Sequence of chain 2.D:
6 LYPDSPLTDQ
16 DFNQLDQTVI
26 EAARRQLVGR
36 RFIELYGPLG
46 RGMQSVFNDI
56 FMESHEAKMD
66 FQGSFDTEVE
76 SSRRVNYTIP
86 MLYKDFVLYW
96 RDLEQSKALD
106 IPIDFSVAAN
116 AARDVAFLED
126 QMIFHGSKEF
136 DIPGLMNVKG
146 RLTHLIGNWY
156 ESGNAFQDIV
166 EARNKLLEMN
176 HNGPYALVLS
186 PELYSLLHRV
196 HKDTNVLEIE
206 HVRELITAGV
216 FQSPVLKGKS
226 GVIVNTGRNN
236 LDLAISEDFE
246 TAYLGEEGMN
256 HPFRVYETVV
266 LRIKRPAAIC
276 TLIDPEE

The protein below binds the small molecule below.
Small molecule (SMILES): CC[C@H](C)[C@H](NC(=O)[C@H](CC(C)C)NC(=O)[C@H](CO)NC(=O)CNC(=O)[C@@H](NC(=O)[C@@H](N)[C@@H](C)O)C(C)C)C(=O)N[C@H](C=O)CCC(N)=O

Binding-site contacts:
Ligand atom CB contacts residue ARG35 of chain 2.D at 4.1 Å.
Ligand atom CB contacts residue PRO43 of chain 2.D at 3.8 Å (hydrophobic).
Ligand atom N contacts residue PRO43 of chain 2.D at 4.4 Å.
Ligand atom CD1 contacts residue LEU40 of chain 2.D at 3.8 Å (hydrophobic).
Ligand atom CB contacts residue ASP243 of chain 2.D at 4.3 Å.
Ligand atom OE1 contacts residue ARG36 of chain 2.D at 3.8 Å.
Ligand atom C contacts residue ARG36 of chain 2.D at 3.2 Å.
Ligand atom OG contacts residue ARG29 of chain 2.D at 4.3 Å.
Ligand atom CA contacts residue ASP243 of chain 2.D at 3.3 Å.
Ligand atom O contacts residue ARG35 of chain 2.D at 3.4 Å (salt-bridge).
Ligand atom CA contacts residue ASP243 of chain 2.D at 4.4 Å.
Ligand atom CB contacts residue ARG35 of chain 2.D at 3.5 Å.
Ligand atom CG contacts residue LEU40 of chain 2.D at 4.4 Å (hydrophobic).
Ligand atom OG contacts residue ILE25 of chain 2.D at 4.0 Å.
Ligand atom CB contacts residue ARG29 of chain 2.D at 4.1 Å.
Ligand atom CA contacts residue PRO43 of chain 2.D at 4.4 Å (hydrophobic).
Ligand atom N contacts residue ARG35 of chain 2.D at 4.1 Å.
Ligand atom C contacts residue ASP243 of chain 2.D at 3.8 Å.
Ligand atom N contacts residue ASP243 of chain 2.D at 3.2 Å (salt-bridge).
Ligand atom CG2 contacts residue LEU40 of chain 2.D at 4.2 Å (hydrophobic).
Ligand atom CG2 contacts residue ASP243 of chain 2.D at 3.3 Å.
Ligand atom NE2 contacts residue ARG36 of chain 2.D at 3.9 Å.
Ligand atom O contacts residue ARG29 of chain 2.D at 3.8 Å.
Ligand atom CD1 contacts residue ARG35 of chain 2.D at 4.5 Å.
Ligand atom N contacts residue ASP243 of chain 2.D at 2.8 Å (salt-bridge).
Ligand atom CA contacts residue ARG35 of chain 2.D at 3.9 Å.
Ligand atom CD contacts residue ARG36 of chain 2.D at 4.1 Å.
Ligand atom C contacts residue ARG35 of chain 2.D at 4.4 Å.
Ligand atom CA contacts residue ASP243 of chain 2.D at 4.3 Å.
Ligand atom CG2 contacts residue PRO43 of chain 2.D at 3.9 Å (hydrophobic).
Ligand atom CD1 contacts residue LEU32 of chain 2.D at 3.8 Å (hydrophobic).
Ligand atom CG1 contacts residue ARG35 of chain 2.D at 4.2 Å.
Ligand atom CD1 contacts residue ARG29 of chain 2.D at 4.4 Å.
Ligand atom O contacts residue ASP243 of chain 2.D at 4.1 Å.
Ligand atom CB contacts residue LEU40 of chain 2.D at 4.1 Å (hydrophobic).
Ligand atom O contacts residue ARG36 of chain 2.D at 3.6 Å (salt-bridge).
Ligand atom C contacts residue ASP243 of chain 2.D at 3.9 Å.
Ligand atom C contacts residue ARG35 of chain 2.D at 3.6 Å.
Ligand atom CA contacts residue ARG29 of chain 2.D at 4.0 Å.
Ligand atom O contacts residue ARG35 of chain 2.D at 3.1 Å (salt-bridge).